Sequence of chain 1.B:
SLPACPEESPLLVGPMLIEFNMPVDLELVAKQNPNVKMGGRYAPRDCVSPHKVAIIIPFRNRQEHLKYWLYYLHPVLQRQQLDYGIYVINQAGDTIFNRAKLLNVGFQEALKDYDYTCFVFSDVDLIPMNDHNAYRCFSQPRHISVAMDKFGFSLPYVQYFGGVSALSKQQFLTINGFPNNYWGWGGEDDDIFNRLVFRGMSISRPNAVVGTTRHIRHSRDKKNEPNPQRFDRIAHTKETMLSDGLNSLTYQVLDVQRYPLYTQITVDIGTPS

Binding-site contacts:
Ligand atom C6 contacts residue PHE165 of chain 1.B at 3.5 Å (hydrophobic).
Ligand atom C1 contacts residue TYR171 of chain 1.B at 3.5 Å (hydrophobic).
Ligand atom O7 contacts residue ARG244 of chain 1.B at 2.8 Å (salt-bridge).
Ligand atom O4 contacts residue GOL1 of chain 1.O at 3.4 Å.
Ligand atom C7 contacts residue ASP204 of chain 1.B at 3.6 Å.
Ligand atom C8 contacts residue ARG244 of chain 1.B at 4.0 Å.
Ligand atom O1 contacts residue TYR171 of chain 1.B at 4.1 Å.
Ligand atom O3 contacts residue ASP204 of chain 1.B at 4.0 Å.
Ligand atom O3 contacts residue ASP203 of chain 1.B at 2.5 Å (salt-bridge).
Ligand atom O5 contacts residue TRP199 of chain 1.B at 4.1 Å.
Ligand atom C7 contacts residue GLY201 of chain 1.B at 3.6 Å.
Ligand atom C4 contacts residue ASP203 of chain 1.B at 3.7 Å.
Ligand atom C3 contacts residue TYR171 of chain 1.B at 3.7 Å (hydrophobic).
Ligand atom C2 contacts residue ASP204 of chain 1.B at 3.9 Å.
Ligand atom C4 contacts residue GOL1 of chain 1.O at 3.8 Å.
Ligand atom C7 contacts residue ARG244 of chain 1.B at 3.7 Å.
Ligand atom C2 contacts residue TRP199 of chain 1.B at 4.0 Å (hydrophobic).
Ligand atom O5 contacts residue TYR171 of chain 1.B at 3.8 Å.
Ligand atom C3 contacts residue ASP204 of chain 1.B at 4.0 Å.
Ligand atom C8 contacts residue ILE248 of chain 1.B at 4.0 Å (hydrophobic).
Ligand atom C8 contacts residue PHE245 of chain 1.B at 4.0 Å (hydrophobic).
Ligand atom C2 contacts residue TYR171 of chain 1.B at 3.9 Å (hydrophobic).
Ligand atom O7 contacts residue TRP199 of chain 1.B at 3.9 Å.
Ligand atom O7 contacts residue GLY201 of chain 1.B at 4.1 Å.
Ligand atom C3 contacts residue GLY201 of chain 1.B at 4.0 Å.
Ligand atom N2 contacts residue GLY201 of chain 1.B at 3.5 Å (h-bond).
Ligand atom O3 contacts residue GLY201 of chain 1.B at 2.8 Å (h-bond).
Ligand atom O6 contacts residue TRP199 of chain 1.B at 3.9 Å.
Ligand atom O3 contacts residue GLY200 of chain 1.B at 3.6 Å.
Ligand atom C8 contacts residue ASP204 of chain 1.B at 3.4 Å.
Ligand atom C3 contacts residue ASP203 of chain 1.B at 3.4 Å.
Ligand atom O4 contacts residue TYR174 of chain 1.B at 3.4 Å.
Ligand atom O6 contacts residue PHE165 of chain 1.B at 3.5 Å.
Ligand atom C6 contacts residue TYR174 of chain 1.B at 3.9 Å (hydrophobic).
Ligand atom C4 contacts residue TRP199 of chain 1.B at 4.0 Å (hydrophobic).
Ligand atom N2 contacts residue ASP204 of chain 1.B at 2.9 Å (salt-bridge).
Ligand atom O4 contacts residue ASP203 of chain 1.B at 2.6 Å (salt-bridge).
Ligand atom O5 contacts residue TYR171 of chain 1.B at 4.0 Å.
Ligand atom C5 contacts residue TYR171 of chain 1.B at 3.8 Å (hydrophobic).
Ligand atom C8 contacts residue GLY201 of chain 1.B at 3.6 Å.

The small molecule below binds the protein below.
Small molecule (SMILES): CC(=O)N[C@H]1[C@H](OC[C@H]2O[C@@H](O)[C@H](O)[C@@H](O)[C@H]2O)O[C@H](CO)[C@@H](O)[C@@H]1O